A small-molecule ligand and the protein it binds are described below.
Small molecule (SMILES): CC(=O)N[C@@H]1[C@@H](O)[C@H](O)[C@@H](CO)O[C@H]1O

Sequence of chain 32.B:
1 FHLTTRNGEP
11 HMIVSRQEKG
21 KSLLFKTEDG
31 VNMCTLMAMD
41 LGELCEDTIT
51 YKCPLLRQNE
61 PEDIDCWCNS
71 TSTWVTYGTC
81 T

Binding-site contacts:
Ligand atom O6 contacts residue GLU46 of chain 32.B at 3.8 Å.
Ligand atom O4 contacts residue NAG1 of chain 32.N at 1.6 Å.
Ligand atom C5 contacts residue NAG1 of chain 32.N at 3.7 Å.
Ligand atom O3 contacts residue NAG1 of chain 32.N at 2.4 Å (h-bond).
Ligand atom C1 contacts residue ASN75 of chain 32.A at 1.3 Å.
Ligand atom C7 contacts residue MET126 of chain 32.A at 3.8 Å (hydrophobic).
Ligand atom C6 contacts residue NAG1 of chain 32.N at 3.4 Å.
Ligand atom C2 contacts residue NAG1 of chain 32.N at 4.1 Å.
Ligand atom C8 contacts residue ASN75 of chain 32.A at 3.0 Å.
Ligand atom C7 contacts residue ASN75 of chain 32.A at 2.8 Å.
Ligand atom C4 contacts residue ASN75 of chain 32.A at 4.0 Å.
Ligand atom C3 contacts residue ASN75 of chain 32.A at 3.5 Å.
Ligand atom C6 contacts residue CYS45 of chain 32.B at 4.4 Å (hydrophobic).
Ligand atom O5 contacts residue THR48 of chain 32.B at 4.0 Å.
Ligand atom C5 contacts residue ASN75 of chain 32.A at 3.2 Å.
Ligand atom C6 contacts residue ASN75 of chain 32.A at 3.8 Å.
Ligand atom C8 contacts residue PHE98 of chain 32.A at 3.6 Å (hydrophobic).
Ligand atom C2 contacts residue ASN75 of chain 32.A at 2.6 Å.
Ligand atom C6 contacts residue THR48 of chain 32.B at 4.4 Å.
Ligand atom C4 contacts residue NAG1 of chain 32.N at 2.9 Å.
Ligand atom O6 contacts residue CYS45 of chain 32.B at 3.4 Å (h-bond).
Ligand atom O6 contacts residue NAG1 of chain 32.N at 4.1 Å.
Ligand atom N2 contacts residue ASN75 of chain 32.A at 3.0 Å (h-bond).
Ligand atom O5 contacts residue ASN75 of chain 32.A at 2.1 Å (h-bond).
Ligand atom O7 contacts residue MET126 of chain 32.A at 3.1 Å.
Ligand atom C8 contacts residue MET126 of chain 32.A at 3.7 Å (hydrophobic).
Ligand atom C3 contacts residue NAG1 of chain 32.N at 3.3 Å.
Ligand atom O6 contacts residue ASN75 of chain 32.A at 3.8 Å.
Ligand atom O7 contacts residue ASN75 of chain 32.A at 3.2 Å (h-bond).
Ligand atom O6 contacts residue THR48 of chain 32.B at 4.0 Å.

Sequence of chain 32.A:
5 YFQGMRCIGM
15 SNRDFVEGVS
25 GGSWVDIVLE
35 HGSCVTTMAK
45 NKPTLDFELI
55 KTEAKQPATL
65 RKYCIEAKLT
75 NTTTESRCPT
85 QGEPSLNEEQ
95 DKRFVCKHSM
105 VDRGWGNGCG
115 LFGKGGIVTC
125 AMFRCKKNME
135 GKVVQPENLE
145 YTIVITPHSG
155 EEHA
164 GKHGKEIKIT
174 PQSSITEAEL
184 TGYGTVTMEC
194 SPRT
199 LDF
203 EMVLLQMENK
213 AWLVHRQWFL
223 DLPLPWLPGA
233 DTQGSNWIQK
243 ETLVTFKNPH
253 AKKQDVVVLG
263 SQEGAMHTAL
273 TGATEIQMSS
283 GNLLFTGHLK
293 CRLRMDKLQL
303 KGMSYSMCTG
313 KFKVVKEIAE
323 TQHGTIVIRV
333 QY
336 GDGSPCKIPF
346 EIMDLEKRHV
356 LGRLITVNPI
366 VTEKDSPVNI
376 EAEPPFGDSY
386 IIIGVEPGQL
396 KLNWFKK